Sequence of chain 2.B:
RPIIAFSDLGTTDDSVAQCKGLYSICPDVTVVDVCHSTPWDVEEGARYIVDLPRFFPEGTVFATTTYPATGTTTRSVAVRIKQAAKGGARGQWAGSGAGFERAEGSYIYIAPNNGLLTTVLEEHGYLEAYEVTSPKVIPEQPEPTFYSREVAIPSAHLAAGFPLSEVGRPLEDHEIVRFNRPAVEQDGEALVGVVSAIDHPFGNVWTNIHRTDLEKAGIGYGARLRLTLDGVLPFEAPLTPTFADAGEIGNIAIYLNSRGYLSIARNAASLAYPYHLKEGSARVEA

Binding-site contacts:
Ligand atom SD contacts residue 5FD1 of chain 2.D at 3.5 Å.
Ligand atom CA contacts residue SER23 of chain 2.A at 3.7 Å.
Ligand atom CA contacts residue ASP210 of chain 2.B at 3.5 Å.
Ligand atom C contacts residue ARG270 of chain 2.B at 3.6 Å.
Ligand atom N contacts residue TRP217 of chain 2.B at 4.2 Å.
Ligand atom CA contacts residue ASP21 of chain 2.A at 4.4 Å.
Ligand atom CB contacts residue SER23 of chain 2.A at 3.4 Å.
Ligand atom CA contacts residue TRP217 of chain 2.B at 4.3 Å (hydrophobic).
Ligand atom CG contacts residue PHE156 of chain 2.A at 4.0 Å (hydrophobic).
Ligand atom O contacts residue SER23 of chain 2.A at 3.6 Å (h-bond).
Ligand atom C contacts residue SER269 of chain 2.B at 3.5 Å.
Ligand atom CE contacts residue ASN215 of chain 2.B at 4.1 Å.
Ligand atom C contacts residue SER23 of chain 2.A at 4.0 Å.
Ligand atom CE contacts residue PHE213 of chain 2.B at 4.4 Å (hydrophobic).
Ligand atom OXT contacts residue PHE156 of chain 2.A at 4.3 Å.
Ligand atom CE contacts residue THR155 of chain 2.A at 3.5 Å.
Ligand atom CB contacts residue PHE213 of chain 2.B at 4.3 Å (hydrophobic).
Ligand atom C contacts residue ASP210 of chain 2.B at 4.3 Å.
Ligand atom N contacts residue ASP210 of chain 2.B at 2.8 Å (salt-bridge).
Ligand atom CB contacts residue PHE156 of chain 2.A at 4.3 Å (hydrophobic).
Ligand atom O contacts residue TRP217 of chain 2.B at 3.6 Å.
Ligand atom CG contacts residue LEU17 of chain 2.A at 4.1 Å (hydrophobic).
Ligand atom O contacts residue SER269 of chain 2.B at 3.5 Å (h-bond).
Ligand atom N contacts residue ASP21 of chain 2.A at 3.1 Å (salt-bridge).
Ligand atom CG contacts residue THR155 of chain 2.A at 3.8 Å.
Ligand atom OXT contacts residue TRP217 of chain 2.B at 4.1 Å.
Ligand atom SD contacts residue PHE213 of chain 2.B at 3.5 Å.
Ligand atom O contacts residue ARG270 of chain 2.B at 2.5 Å (salt-bridge).
Ligand atom CB contacts residue LEU17 of chain 2.A at 4.0 Å (hydrophobic).
Ligand atom C contacts residue TRP217 of chain 2.B at 3.8 Å (hydrophobic).
Ligand atom SD contacts residue THR155 of chain 2.A at 3.7 Å.
Ligand atom CE contacts residue ASP210 of chain 2.B at 3.6 Å.
Ligand atom CG contacts residue 5FD1 of chain 2.D at 4.0 Å.
Ligand atom CE contacts residue PHE254 of chain 2.B at 4.1 Å (hydrophobic).
Ligand atom OXT contacts residue SER269 of chain 2.B at 2.6 Å (h-bond).
Ligand atom CE contacts residue 5FD1 of chain 2.D at 3.9 Å.
Ligand atom N contacts residue SER23 of chain 2.A at 3.1 Å (h-bond).
Ligand atom OXT contacts residue ARG270 of chain 2.B at 4.2 Å.
Ligand atom O contacts residue ASP21 of chain 2.A at 3.8 Å.

A protein and the small-molecule ligand that binds it are described below.
Small molecule (SMILES): CSCC[C@H](N)C(=O)O

Sequence of chain 2.A:
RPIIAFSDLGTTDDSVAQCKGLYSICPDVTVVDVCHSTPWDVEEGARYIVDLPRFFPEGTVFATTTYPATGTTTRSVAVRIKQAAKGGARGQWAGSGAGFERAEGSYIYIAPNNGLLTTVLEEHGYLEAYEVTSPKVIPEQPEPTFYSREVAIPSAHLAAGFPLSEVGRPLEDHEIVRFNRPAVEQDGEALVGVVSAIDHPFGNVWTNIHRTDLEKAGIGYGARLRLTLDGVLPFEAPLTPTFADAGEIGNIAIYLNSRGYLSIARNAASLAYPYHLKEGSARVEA